Binding-site contacts:
Ligand atom O70 contacts residue TYR87 of chain 1.A at 3.5 Å.
Ligand atom O70 contacts residue GLY50 of chain 1.A at 3.4 Å (h-bond).
Ligand atom C58 contacts residue TYR214 of chain 1.A at 3.7 Å (hydrophobic).
Ligand atom C66 contacts residue SER51 of chain 1.A at 3.5 Å.
Ligand atom F1 contacts residue GLY246 of chain 1.A at 2.8 Å.
Ligand atom F1 contacts residue THR248 of chain 1.A at 3.5 Å.
Ligand atom O70 contacts residue ASP48 of chain 1.A at 2.7 Å (salt-bridge).
Ligand atom C20 contacts residue TYR87 of chain 1.A at 3.7 Å (hydrophobic).
Ligand atom C2 contacts residue GLY246 of chain 1.A at 3.6 Å.
Ligand atom O41 contacts residue ARG251 of chain 1.A at 3.4 Å (salt-bridge).
Ligand atom F23 contacts residue GLY90 of chain 1.A at 3.5 Å.
Ligand atom O70 contacts residue SER51 of chain 1.A at 3.7 Å.
Ligand atom C55 contacts residue THR88 of chain 1.A at 3.6 Å.
Ligand atom C62 contacts residue ARG144 of chain 1.A at 3.5 Å.
Ligand atom C31 contacts residue ASP244 of chain 1.A at 3.2 Å.
Ligand atom N13 contacts residue PHE124 of chain 1.A at 3.3 Å (h-bond).
Ligand atom C44 contacts residue ASP244 of chain 1.A at 3.5 Å.
Ligand atom C44 contacts residue GLY50 of chain 1.A at 3.5 Å.
Ligand atom O41 contacts residue THR247 of chain 1.A at 3.6 Å.
Ligand atom F78 contacts residue GLY27 of chain 1.A at 2.8 Å.
Ligand atom O40 contacts residue THR88 of chain 1.A at 3.2 Å (h-bond).
Ligand atom O40 contacts residue GLN89 of chain 1.A at 3.3 Å (h-bond).
Ligand atom O41 contacts residue GLN89 of chain 1.A at 3.3 Å (h-bond).
Ligand atom C29 contacts residue ASP48 of chain 1.A at 3.5 Å.
Ligand atom C22 contacts residue GLN89 of chain 1.A at 3.6 Å.
Ligand atom C29 contacts residue ASP244 of chain 1.A at 3.7 Å.
Ligand atom C48 contacts residue GLY50 of chain 1.A at 3.4 Å.
Ligand atom F23 contacts residue PHE124 of chain 1.A at 3.1 Å.
Ligand atom C75 contacts residue GLY246 of chain 1.A at 3.6 Å.
Ligand atom N42 contacts residue GLY50 of chain 1.A at 3.0 Å (h-bond).
Ligand atom C33 contacts residue THR247 of chain 1.A at 3.4 Å.
Ligand atom O40 contacts residue TYR87 of chain 1.A at 3.6 Å.
Ligand atom C17 contacts residue GLY246 of chain 1.A at 3.6 Å.
Ligand atom C48 contacts residue TYR214 of chain 1.A at 3.6 Å (hydrophobic).
Ligand atom C33 contacts residue ASP244 of chain 1.A at 3.1 Å.
Ligand atom C51 contacts residue PRO86 of chain 1.A at 3.6 Å (hydrophobic).
Ligand atom C10 contacts residue ILE126 of chain 1.A at 3.6 Å (hydrophobic).
Ligand atom C37 contacts residue GLY246 of chain 1.A at 3.4 Å.
Ligand atom F78 contacts residue THR248 of chain 1.A at 3.5 Å.
Ligand atom N42 contacts residue ASP244 of chain 1.A at 2.7 Å (salt-bridge).

A protein and the small-molecule ligand that binds it are described below.
Small molecule (SMILES): CC(C)(C)c1cccc(CN[C@H]2CS(=O)(=O)C[C@@H](Cc3cc(F)c4c(c3)C3(CCC(F)(F)CC3)CN4)[C@@H]2O)c1

Sequence of chain 1.A:
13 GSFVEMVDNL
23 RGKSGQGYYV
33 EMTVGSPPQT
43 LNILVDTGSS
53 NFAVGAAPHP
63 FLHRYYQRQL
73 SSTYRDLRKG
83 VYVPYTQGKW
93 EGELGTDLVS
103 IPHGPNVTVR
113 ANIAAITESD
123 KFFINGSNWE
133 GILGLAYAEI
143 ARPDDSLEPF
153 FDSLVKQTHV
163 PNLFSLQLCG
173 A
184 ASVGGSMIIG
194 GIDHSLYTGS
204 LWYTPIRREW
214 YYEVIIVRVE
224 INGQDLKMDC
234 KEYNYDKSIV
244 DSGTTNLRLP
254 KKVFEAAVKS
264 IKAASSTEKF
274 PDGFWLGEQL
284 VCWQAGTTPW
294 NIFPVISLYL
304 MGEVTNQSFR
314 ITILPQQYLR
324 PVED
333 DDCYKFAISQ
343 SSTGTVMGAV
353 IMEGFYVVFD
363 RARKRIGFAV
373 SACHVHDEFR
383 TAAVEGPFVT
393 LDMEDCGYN